The protein below binds the small molecule below.
Small molecule (SMILES): CC(=O)N[C@@H]1[C@@H](O)[C@H](O)[C@@H](CO)O[C@H]1O

Binding-site contacts:
Ligand atom O7 contacts residue LYS62 of chain 2.B at 4.1 Å.
Ligand atom O5 contacts residue ASN65 of chain 2.B at 2.3 Å (h-bond).
Ligand atom C7 contacts residue ASN65 of chain 2.B at 3.5 Å.
Ligand atom C8 contacts residue ILE355 of chain 2.B at 4.0 Å (hydrophobic).
Ligand atom C8 contacts residue LYS62 of chain 2.B at 4.4 Å.
Ligand atom O7 contacts residue ASN65 of chain 2.B at 3.6 Å (h-bond).
Ligand atom C4 contacts residue ASN65 of chain 2.B at 4.1 Å.
Ligand atom N2 contacts residue ASN65 of chain 2.B at 2.9 Å (h-bond).
Ligand atom C1 contacts residue ASN65 of chain 2.B at 1.4 Å.
Ligand atom C8 contacts residue ASN65 of chain 2.B at 4.5 Å.
Ligand atom C3 contacts residue ASN65 of chain 2.B at 3.7 Å.
Ligand atom C5 contacts residue ASN65 of chain 2.B at 3.6 Å.
Ligand atom C2 contacts residue ASN65 of chain 2.B at 2.4 Å.

Sequence of chain 2.B:
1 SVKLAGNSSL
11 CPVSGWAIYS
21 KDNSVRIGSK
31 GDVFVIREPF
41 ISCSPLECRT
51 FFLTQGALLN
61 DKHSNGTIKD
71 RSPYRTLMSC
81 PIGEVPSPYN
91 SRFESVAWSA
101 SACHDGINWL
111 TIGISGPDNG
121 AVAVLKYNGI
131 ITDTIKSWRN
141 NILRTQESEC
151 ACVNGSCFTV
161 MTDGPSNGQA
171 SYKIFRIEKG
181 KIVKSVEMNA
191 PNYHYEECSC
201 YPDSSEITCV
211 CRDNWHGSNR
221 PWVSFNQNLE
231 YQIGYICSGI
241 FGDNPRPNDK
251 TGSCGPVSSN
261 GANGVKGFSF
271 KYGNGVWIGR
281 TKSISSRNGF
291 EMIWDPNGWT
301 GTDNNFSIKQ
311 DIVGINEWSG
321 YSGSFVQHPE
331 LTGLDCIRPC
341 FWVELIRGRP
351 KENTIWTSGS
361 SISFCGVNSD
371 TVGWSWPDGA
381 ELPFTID